Sequence of chain 1.B:
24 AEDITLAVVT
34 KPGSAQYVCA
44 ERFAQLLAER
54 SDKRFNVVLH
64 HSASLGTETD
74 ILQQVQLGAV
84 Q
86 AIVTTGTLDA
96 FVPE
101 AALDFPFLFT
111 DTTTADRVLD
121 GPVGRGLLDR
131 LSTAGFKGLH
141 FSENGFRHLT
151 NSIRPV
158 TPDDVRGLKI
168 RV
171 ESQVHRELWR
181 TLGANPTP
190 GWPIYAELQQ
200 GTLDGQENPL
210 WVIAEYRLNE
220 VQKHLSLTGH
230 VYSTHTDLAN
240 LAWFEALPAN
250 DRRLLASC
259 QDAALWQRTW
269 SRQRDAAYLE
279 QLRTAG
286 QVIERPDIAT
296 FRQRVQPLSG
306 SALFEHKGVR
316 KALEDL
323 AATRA

Binding-site contacts:
Ligand atom C4 contacts residue VAL211 of chain 1.B at 3.9 Å (hydrophobic).
Ligand atom C1 contacts residue MSE170 of chain 1.B at 3.6 Å.
Ligand atom C5 contacts residue GLN39 of chain 1.B at 4.1 Å.
Ligand atom O1 contacts residue ARG168 of chain 1.B at 2.9 Å (salt-bridge).
Ligand atom O4 contacts residue THR89 of chain 1.B at 2.9 Å (h-bond).
Ligand atom O3 contacts residue MSE170 of chain 1.B at 4.0 Å.
Ligand atom C5 contacts residue VAL32 of chain 1.B at 3.8 Å (hydrophobic).
Ligand atom C3 contacts residue THR89 of chain 1.B at 4.0 Å.
Ligand atom C6 contacts residue ASN144 of chain 1.B at 3.7 Å.
Ligand atom C2 contacts residue THR89 of chain 1.B at 3.6 Å.
Ligand atom C6 contacts residue GLN39 of chain 1.B at 3.9 Å.
Ligand atom O4 contacts residue ASN144 of chain 1.B at 3.6 Å.
Ligand atom O1 contacts residue GLU71 of chain 1.B at 4.2 Å.
Ligand atom C2 contacts residue ARG147 of chain 1.B at 4.0 Å.
Ligand atom C2 contacts residue ASN207 of chain 1.B at 3.7 Å.
Ligand atom O4 contacts residue HIS234 of chain 1.B at 3.1 Å (h-bond).
Ligand atom O1 contacts residue MSE170 of chain 1.B at 3.6 Å.
Ligand atom C6 contacts residue VAL211 of chain 1.B at 4.1 Å (hydrophobic).
Ligand atom O2 contacts residue ARG168 of chain 1.B at 2.7 Å (salt-bridge).
Ligand atom C1 contacts residue ASN207 of chain 1.B at 3.9 Å.
Ligand atom C4 contacts residue ASN207 of chain 1.B at 3.8 Å.
Ligand atom C1 contacts residue ARG168 of chain 1.B at 3.5 Å.
Ligand atom C6 contacts residue TRP210 of chain 1.B at 3.9 Å (hydrophobic).
Ligand atom O2 contacts residue MSE170 of chain 1.B at 3.6 Å.
Ligand atom C1 contacts residue ARG147 of chain 1.B at 3.8 Å.
Ligand atom O3 contacts residue THR89 of chain 1.B at 4.1 Å.
Ligand atom C5 contacts residue TRP191 of chain 1.B at 4.1 Å (hydrophobic).
Ligand atom O2 contacts residue ASN207 of chain 1.B at 2.9 Å (h-bond).
Ligand atom O4 contacts residue GLN39 of chain 1.B at 2.9 Å (h-bond).
Ligand atom C2 contacts residue MSE170 of chain 1.B at 3.8 Å.
Ligand atom O1 contacts residue TRP191 of chain 1.B at 4.1 Å.
Ligand atom C5 contacts residue THR33 of chain 1.B at 4.2 Å.
Ligand atom C6 contacts residue THR89 of chain 1.B at 3.9 Å.
Ligand atom O3 contacts residue ARG147 of chain 1.B at 2.9 Å (salt-bridge).
Ligand atom C5 contacts residue GLU71 of chain 1.B at 3.8 Å.
Ligand atom O2 contacts residue ARG147 of chain 1.B at 2.9 Å (salt-bridge).
Ligand atom C4 contacts residue TRP191 of chain 1.B at 3.7 Å (hydrophobic).
Ligand atom C5 contacts residue THR89 of chain 1.B at 3.9 Å.
Ligand atom O3 contacts residue ASN207 of chain 1.B at 2.6 Å (h-bond).
Ligand atom O3 contacts residue ASN144 of chain 1.B at 3.2 Å (h-bond).

The small molecule below binds the protein below.
Small molecule (SMILES): CC(C)(CO)[C@@H](O)C(=O)[O-]